Sequence of chain 1.B:
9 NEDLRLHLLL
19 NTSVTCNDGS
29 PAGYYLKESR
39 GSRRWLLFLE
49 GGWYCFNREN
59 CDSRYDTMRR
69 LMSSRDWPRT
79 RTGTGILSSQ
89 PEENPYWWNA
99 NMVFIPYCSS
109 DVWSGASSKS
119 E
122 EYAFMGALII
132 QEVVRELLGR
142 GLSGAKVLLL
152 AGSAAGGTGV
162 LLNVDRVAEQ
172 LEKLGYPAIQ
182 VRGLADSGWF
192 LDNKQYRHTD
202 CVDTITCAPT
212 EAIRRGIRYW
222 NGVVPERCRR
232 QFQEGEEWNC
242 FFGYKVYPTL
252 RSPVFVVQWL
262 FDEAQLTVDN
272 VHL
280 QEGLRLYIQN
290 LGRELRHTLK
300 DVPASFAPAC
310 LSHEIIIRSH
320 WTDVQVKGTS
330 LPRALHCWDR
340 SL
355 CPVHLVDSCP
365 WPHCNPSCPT

This small molecule binds to this protein.
Small molecule (SMILES): CC(=O)N[C@@H]1[C@@H](O)[C@H](O)[C@@H](CO)O[C@H]1O

Binding-site contacts:
Ligand atom O5 contacts residue VAL22 of chain 1.B at 3.7 Å.
Ligand atom C3 contacts residue ASN19 of chain 1.B at 3.8 Å.
Ligand atom C7 contacts residue ARG136 of chain 1.B at 3.7 Å.
Ligand atom C6 contacts residue SER116 of chain 1.B at 4.2 Å.
Ligand atom C5 contacts residue SER21 of chain 1.B at 4.2 Å.
Ligand atom O6 contacts residue LEU129 of chain 1.B at 4.1 Å.
Ligand atom N2 contacts residue ASN19 of chain 1.B at 3.0 Å (h-bond).
Ligand atom O7 contacts residue ASN19 of chain 1.B at 4.2 Å.
Ligand atom C7 contacts residue ASN19 of chain 1.B at 3.8 Å.
Ligand atom C1 contacts residue ASN19 of chain 1.B at 1.4 Å.
Ligand atom O5 contacts residue ASN19 of chain 1.B at 2.3 Å (h-bond).
Ligand atom C2 contacts residue ASN19 of chain 1.B at 2.5 Å.
Ligand atom C5 contacts residue ASN19 of chain 1.B at 3.6 Å.
Ligand atom C8 contacts residue ARG136 of chain 1.B at 4.3 Å.
Ligand atom O7 contacts residue ARG136 of chain 1.B at 2.8 Å (salt-bridge).
Ligand atom O5 contacts residue SER21 of chain 1.B at 4.2 Å.
Ligand atom C4 contacts residue ASN19 of chain 1.B at 4.3 Å.
Ligand atom O6 contacts residue VAL22 of chain 1.B at 4.3 Å.
Ligand atom C6 contacts residue VAL22 of chain 1.B at 4.3 Å (hydrophobic).
Ligand atom C1 contacts residue SER21 of chain 1.B at 4.5 Å.
Ligand atom C6 contacts residue SER21 of chain 1.B at 4.4 Å.